Binding-site contacts:
Ligand atom N2 contacts residue ASN118 of chain 28.E at 2.9 Å (h-bond).
Ligand atom C6 contacts residue THR120 of chain 28.E at 4.0 Å.
Ligand atom C7 contacts residue ASP67 of chain 28.E at 4.3 Å.
Ligand atom C7 contacts residue ASN118 of chain 28.E at 3.3 Å.
Ligand atom C8 contacts residue TYR90 of chain 28.E at 3.6 Å (hydrophobic).
Ligand atom O7 contacts residue ASN118 of chain 28.E at 3.4 Å (h-bond).
Ligand atom C4 contacts residue ASN118 of chain 28.E at 4.2 Å.
Ligand atom O6 contacts residue ASN118 of chain 28.E at 4.1 Å.
Ligand atom O7 contacts residue ASP67 of chain 28.E at 4.3 Å.
Ligand atom C5 contacts residue THR120 of chain 28.E at 4.5 Å.
Ligand atom O6 contacts residue PHE119 of chain 28.E at 3.2 Å (h-bond).
Ligand atom N2 contacts residue TYR90 of chain 28.E at 4.2 Å.
Ligand atom C1 contacts residue SER66 of chain 28.E at 4.4 Å.
Ligand atom O7 contacts residue SER66 of chain 28.E at 3.6 Å.
Ligand atom C8 contacts residue ASN118 of chain 28.E at 4.3 Å.
Ligand atom C2 contacts residue ASN118 of chain 28.E at 2.5 Å.
Ligand atom O6 contacts residue THR89 of chain 28.E at 3.8 Å.
Ligand atom O5 contacts residue THR120 of chain 28.E at 3.7 Å.
Ligand atom C3 contacts residue ASN118 of chain 28.E at 3.8 Å.
Ligand atom O6 contacts residue THR120 of chain 28.E at 3.5 Å (h-bond).
Ligand atom C8 contacts residue ASP67 of chain 28.E at 4.0 Å.
Ligand atom O5 contacts residue ASN118 of chain 28.E at 2.4 Å (h-bond).
Ligand atom O5 contacts residue SER66 of chain 28.E at 4.3 Å.
Ligand atom C7 contacts residue TYR90 of chain 28.E at 4.2 Å (hydrophobic).
Ligand atom C5 contacts residue ASN118 of chain 28.E at 3.6 Å.
Ligand atom C1 contacts residue ASN118 of chain 28.E at 1.4 Å.

Sequence of chain 28.E:
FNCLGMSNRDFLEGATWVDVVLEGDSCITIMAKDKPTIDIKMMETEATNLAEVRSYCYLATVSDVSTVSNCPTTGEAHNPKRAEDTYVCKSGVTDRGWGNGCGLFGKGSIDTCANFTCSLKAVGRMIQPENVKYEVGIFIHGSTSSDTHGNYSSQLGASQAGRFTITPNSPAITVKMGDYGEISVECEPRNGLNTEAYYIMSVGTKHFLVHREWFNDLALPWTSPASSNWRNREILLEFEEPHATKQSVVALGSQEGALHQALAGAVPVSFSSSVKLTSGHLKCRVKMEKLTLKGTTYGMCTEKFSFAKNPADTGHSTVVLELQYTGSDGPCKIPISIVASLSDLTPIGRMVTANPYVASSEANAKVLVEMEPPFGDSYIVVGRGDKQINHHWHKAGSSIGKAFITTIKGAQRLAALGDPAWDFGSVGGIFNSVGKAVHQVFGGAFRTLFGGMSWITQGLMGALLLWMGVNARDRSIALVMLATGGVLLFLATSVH

This protein binds this small molecule.
Small molecule (SMILES): CC(=O)N[C@@H]1[C@@H](O)[C@H](O)[C@@H](CO)O[C@H]1O